Binding-site contacts:
Ligand atom C2 contacts residue GLU310 of chain 1.F at 3.7 Å.
Ligand atom C2 contacts residue ARG279 of chain 1.F at 3.7 Å.
Ligand atom O6 contacts residue LEU285 of chain 1.F at 2.9 Å (h-bond).
Ligand atom O2 contacts residue ARG279 of chain 1.F at 2.9 Å (salt-bridge).
Ligand atom O5 contacts residue ALA376 of chain 1.F at 3.0 Å (h-bond).
Ligand atom C6 contacts residue LEU285 of chain 1.F at 3.3 Å (hydrophobic).
Ligand atom C1 contacts residue ILE346 of chain 1.F at 3.6 Å (hydrophobic).
Ligand atom C3 contacts residue ASP282 of chain 1.F at 3.6 Å.
Ligand atom O2 contacts residue TYR402 of chain 1.F at 3.5 Å.
Ligand atom C1 contacts residue TRP314 of chain 1.F at 3.7 Å (hydrophobic).
Ligand atom O2 contacts residue GLU310 of chain 1.F at 3.0 Å (salt-bridge).
Ligand atom O5 contacts residue ASN375 of chain 1.F at 3.2 Å.
Ligand atom O4 contacts residue ARG279 of chain 1.F at 3.5 Å (salt-bridge).
Ligand atom C6 contacts residue TRP314 of chain 1.F at 3.6 Å (hydrophobic).
Ligand atom O6 contacts residue SER349 of chain 1.F at 3.5 Å.
Ligand atom O5 contacts residue TRP314 of chain 1.F at 3.2 Å (h-bond).
Ligand atom O2 contacts residue ARG279 of chain 1.F at 3.0 Å (salt-bridge).
Ligand atom O3 contacts residue ASP282 of chain 1.F at 2.6 Å (salt-bridge).
Ligand atom O5 contacts residue ILE346 of chain 1.F at 3.6 Å.
Ligand atom O4 contacts residue GLU310 of chain 1.F at 3.6 Å (salt-bridge).
Ligand atom O4 contacts residue TRP314 of chain 1.F at 3.2 Å (h-bond).
Ligand atom O6 contacts residue ALA354 of chain 1.F at 3.5 Å (h-bond).
Ligand atom O6 contacts residue THR379 of chain 1.F at 3.0 Å (h-bond).
Ligand atom O2 contacts residue ALA376 of chain 1.F at 3.6 Å.
Ligand atom O4 contacts residue ASN311 of chain 1.F at 2.7 Å (h-bond).
Ligand atom O5 contacts residue ARG279 of chain 1.F at 3.0 Å (salt-bridge).
Ligand atom C3 contacts residue TYR402 of chain 1.F at 3.4 Å (hydrophobic).
Ligand atom O2 contacts residue ASN278 of chain 1.F at 2.8 Å (h-bond).
Ligand atom C1 contacts residue GLY374 of chain 1.F at 3.7 Å.
Ligand atom C3 contacts residue GLU310 of chain 1.F at 3.5 Å.
Ligand atom C1 contacts residue ARG279 of chain 1.F at 3.7 Å.
Ligand atom O4 contacts residue GLY284 of chain 1.F at 3.4 Å.
Ligand atom O3 contacts residue TYR402 of chain 1.F at 3.2 Å.
Ligand atom O2 contacts residue ASP282 of chain 1.F at 3.7 Å.
Ligand atom C2 contacts residue ASP282 of chain 1.F at 3.6 Å.
Ligand atom C2 contacts residue TRP314 of chain 1.F at 3.7 Å (hydrophobic).
Ligand atom C1 contacts residue ALA376 of chain 1.F at 3.6 Å (hydrophobic).
Ligand atom O6 contacts residue LEU350 of chain 1.F at 3.5 Å (h-bond).
Ligand atom O3 contacts residue GLU310 of chain 1.F at 2.7 Å (salt-bridge).
Ligand atom O4 contacts residue ASP282 of chain 1.F at 2.7 Å (salt-bridge).

Sequence of chain 1.F:
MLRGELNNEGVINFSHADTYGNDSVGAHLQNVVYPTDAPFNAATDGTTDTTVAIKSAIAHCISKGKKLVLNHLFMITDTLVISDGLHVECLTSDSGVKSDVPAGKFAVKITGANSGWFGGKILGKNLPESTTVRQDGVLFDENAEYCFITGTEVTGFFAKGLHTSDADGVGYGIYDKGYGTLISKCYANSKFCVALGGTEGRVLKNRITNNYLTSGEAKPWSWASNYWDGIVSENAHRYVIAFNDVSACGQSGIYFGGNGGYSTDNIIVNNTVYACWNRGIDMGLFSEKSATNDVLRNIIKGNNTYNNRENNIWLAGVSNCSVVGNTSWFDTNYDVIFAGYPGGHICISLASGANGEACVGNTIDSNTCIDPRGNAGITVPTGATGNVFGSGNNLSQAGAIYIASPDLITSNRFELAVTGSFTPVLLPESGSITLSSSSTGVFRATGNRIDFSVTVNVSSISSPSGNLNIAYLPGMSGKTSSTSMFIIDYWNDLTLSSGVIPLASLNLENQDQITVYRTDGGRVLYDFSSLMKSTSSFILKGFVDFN

The small molecule below binds the protein below.
Small molecule (SMILES): C[C@@H]1O[C@@H](O)[C@H](O)[C@H](O)[C@H]1O[C@@H]1O[C@H](CO[C@H]2O[C@H](CO)[C@H](O)[C@H](O[C@@H]3O[C@@H](C)[C@H](O[C@@H]4O[C@H](CO[C@H]5O[C@H](CO)[C@H](O)[C@H](O)[C@H]5O)[C@@H](O)[C@H](O)[C@@H]4O)[C@@H](O)[C@H]3O)[C@H]2O)[C@@H](O)[C@H](O)[C@@H]1O